Binding-site contacts:
Ligand atom C8 contacts residue ASP69 of chain 1.A at 3.6 Å.
Ligand atom C2 contacts residue ASP27 of chain 1.A at 3.9 Å.
Ligand atom C8 contacts residue TYR83 of chain 1.A at 3.5 Å (hydrophobic).
Ligand atom N3 contacts residue ASP27 of chain 1.A at 3.9 Å.
Ligand atom CAP contacts residue ILE23 of chain 1.A at 4.2 Å (hydrophobic).
Ligand atom N7 contacts residue TYR81 of chain 1.A at 2.7 Å (h-bond).
Ligand atom N9 contacts residue TYR81 of chain 1.A at 3.8 Å.
Ligand atom CAK contacts residue PHE22 of chain 1.A at 4.3 Å (hydrophobic).
Ligand atom N7 contacts residue TYR83 of chain 1.A at 3.3 Å.
Ligand atom CAP contacts residue PHE30 of chain 1.A at 3.8 Å (hydrophobic).
Ligand atom CAN contacts residue PHE22 of chain 1.A at 3.8 Å (hydrophobic).
Ligand atom OAL contacts residue PHE22 of chain 1.A at 4.2 Å.
Ligand atom N9 contacts residue LYS54 of chain 1.A at 3.8 Å.
Ligand atom CAN contacts residue 2AN1 of chain 1.B at 2.9 Å.
Ligand atom CAN contacts residue ILE102 of chain 1.A at 4.2 Å (hydrophobic).
Ligand atom CAO contacts residue ILE102 of chain 1.A at 2.9 Å (hydrophobic).
Ligand atom CAP contacts residue PHE22 of chain 1.A at 3.7 Å (hydrophobic).
Ligand atom CAM contacts residue TYR83 of chain 1.A at 4.2 Å (hydrophobic).
Ligand atom N3 contacts residue LYS54 of chain 1.A at 3.7 Å.
Ligand atom N9 contacts residue ASP69 of chain 1.A at 3.4 Å.
Ligand atom C6 contacts residue TYR81 of chain 1.A at 3.8 Å (hydrophobic).
Ligand atom CAM contacts residue 2AN1 of chain 1.B at 4.0 Å.
Ligand atom C4 contacts residue TYR81 of chain 1.A at 3.9 Å (hydrophobic).
Ligand atom N6 contacts residue TYR81 of chain 1.A at 3.3 Å.
Ligand atom C2 contacts residue PHE30 of chain 1.A at 4.0 Å (hydrophobic).
Ligand atom C4 contacts residue LYS54 of chain 1.A at 4.0 Å.
Ligand atom N1 contacts residue PHE30 of chain 1.A at 3.6 Å.
Ligand atom CAM contacts residue ILE23 of chain 1.A at 3.5 Å (hydrophobic).
Ligand atom C8 contacts residue VAL71 of chain 1.A at 3.8 Å (hydrophobic).
Ligand atom OAL contacts residue 2AN1 of chain 1.B at 4.2 Å.
Ligand atom CAK contacts residue PHE30 of chain 1.A at 3.9 Å (hydrophobic).
Ligand atom CAO contacts residue 2AN1 of chain 1.B at 2.7 Å.
Ligand atom C4 contacts residue ASP69 of chain 1.A at 4.1 Å.
Ligand atom N3 contacts residue ILE56 of chain 1.A at 4.0 Å.
Ligand atom C8 contacts residue TYR81 of chain 1.A at 3.1 Å (hydrophobic).
Ligand atom CAO contacts residue PHE22 of chain 1.A at 4.1 Å (hydrophobic).
Ligand atom OAL contacts residue PHE30 of chain 1.A at 3.4 Å.
Ligand atom CAK contacts residue ILE23 of chain 1.A at 4.2 Å (hydrophobic).
Ligand atom C5 contacts residue TYR81 of chain 1.A at 3.2 Å (hydrophobic).
Ligand atom CAM contacts residue ILE102 of chain 1.A at 3.0 Å (hydrophobic).

Sequence of chain 1.A:
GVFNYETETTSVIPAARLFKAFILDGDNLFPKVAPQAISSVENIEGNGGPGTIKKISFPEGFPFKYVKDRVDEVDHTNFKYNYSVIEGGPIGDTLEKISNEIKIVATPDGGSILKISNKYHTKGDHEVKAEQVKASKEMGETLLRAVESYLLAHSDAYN

This small molecule binds to this protein.
Small molecule (SMILES): c1coc(CNc2ncnc3nc[nH]c23)c1